Binding-site contacts:
Ligand atom C2 contacts residue ASN285 of chain 2.A at 2.4 Å.
Ligand atom C5 contacts residue ASN298 of chain 2.A at 3.9 Å.
Ligand atom C2 contacts residue VAL297 of chain 2.A at 4.0 Å (hydrophobic).
Ligand atom C3 contacts residue ASN285 of chain 2.A at 3.8 Å.
Ligand atom C1 contacts residue VAL297 of chain 2.A at 3.6 Å (hydrophobic).
Ligand atom C7 contacts residue ASN285 of chain 2.A at 3.2 Å.
Ligand atom C4 contacts residue ASN285 of chain 2.A at 4.2 Å.
Ligand atom C5 contacts residue ASN285 of chain 2.A at 3.6 Å.
Ligand atom C7 contacts residue VAL297 of chain 2.A at 4.4 Å (hydrophobic).
Ligand atom C1 contacts residue ASN298 of chain 2.A at 3.9 Å.
Ligand atom C8 contacts residue ASN285 of chain 2.A at 4.4 Å.
Ligand atom O5 contacts residue ASN298 of chain 2.A at 3.7 Å.
Ligand atom C1 contacts residue ASN285 of chain 2.A at 1.4 Å.
Ligand atom N2 contacts residue ASN285 of chain 2.A at 2.9 Å (h-bond).
Ligand atom N2 contacts residue VAL297 of chain 2.A at 3.6 Å (h-bond).
Ligand atom O7 contacts residue ASN285 of chain 2.A at 3.1 Å (h-bond).
Ligand atom O5 contacts residue ASN285 of chain 2.A at 2.4 Å (h-bond).
Ligand atom C6 contacts residue ASN298 of chain 2.A at 4.2 Å.
Ligand atom C8 contacts residue VAL297 of chain 2.A at 4.2 Å (hydrophobic).
Ligand atom C8 contacts residue SER45 of chain 2.A at 3.5 Å.
Ligand atom C3 contacts residue VAL297 of chain 2.A at 4.2 Å (hydrophobic).
Ligand atom C6 contacts residue GLU398 of chain 2.A at 4.4 Å.

This small molecule binds to this protein.
Small molecule (SMILES): CC(=O)N[C@@H]1[C@@H](O)[C@H](O)[C@@H](CO)O[C@H]1O

Sequence of chain 2.A:
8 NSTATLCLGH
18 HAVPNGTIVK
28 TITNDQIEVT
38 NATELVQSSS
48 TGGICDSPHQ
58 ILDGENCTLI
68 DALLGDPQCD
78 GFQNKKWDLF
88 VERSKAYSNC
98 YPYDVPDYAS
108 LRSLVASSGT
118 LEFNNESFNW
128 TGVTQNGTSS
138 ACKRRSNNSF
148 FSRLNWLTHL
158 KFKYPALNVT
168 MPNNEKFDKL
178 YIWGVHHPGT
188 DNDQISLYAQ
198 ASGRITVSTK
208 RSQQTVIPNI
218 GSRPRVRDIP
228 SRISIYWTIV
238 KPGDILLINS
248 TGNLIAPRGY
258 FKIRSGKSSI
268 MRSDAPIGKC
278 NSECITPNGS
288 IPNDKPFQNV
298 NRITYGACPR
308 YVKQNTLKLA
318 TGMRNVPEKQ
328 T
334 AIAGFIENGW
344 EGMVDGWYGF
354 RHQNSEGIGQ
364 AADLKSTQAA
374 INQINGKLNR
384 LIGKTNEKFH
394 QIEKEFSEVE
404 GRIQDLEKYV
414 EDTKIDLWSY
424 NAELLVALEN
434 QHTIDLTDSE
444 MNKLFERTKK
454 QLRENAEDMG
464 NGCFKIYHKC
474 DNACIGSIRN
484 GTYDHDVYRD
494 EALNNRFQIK